Binding-site contacts:
Ligand atom O2 contacts residue ARG12 of chain 47.D at 3.6 Å.
Ligand atom O5' contacts residue TYR111 of chain 47.D at 4.4 Å.
Ligand atom OP1 contacts residue SER73 of chain 46.C at 3.2 Å (h-bond).
Ligand atom C5' contacts residue LYS131 of chain 46.C at 4.2 Å.
Ligand atom P contacts residue TRP75 of chain 46.C at 4.3 Å.
Ligand atom C2 contacts residue ARG12 of chain 47.D at 4.5 Å.
Ligand atom C1' contacts residue ARG12 of chain 47.D at 3.9 Å.
Ligand atom O2' contacts residue ASP11 of chain 47.D at 3.5 Å.
Ligand atom O4' contacts residue ARG12 of chain 47.D at 4.0 Å.
Ligand atom C4' contacts residue TRP75 of chain 46.C at 4.5 Å (hydrophobic).
Ligand atom O2' contacts residue VAL14 of chain 47.D at 4.3 Å.
Ligand atom OP1 contacts residue THR176 of chain 46.C at 3.4 Å (h-bond).
Ligand atom O2' contacts residue THR13 of chain 47.D at 3.8 Å.
Ligand atom P contacts residue TYR111 of chain 47.D at 4.5 Å.
Ligand atom OP2 contacts residue SER73 of chain 46.C at 4.0 Å.
Ligand atom OP1 contacts residue TRP75 of chain 46.C at 3.9 Å.
Ligand atom O5' contacts residue LYS131 of chain 46.C at 3.3 Å.
Ligand atom C4' contacts residue ARG12 of chain 47.D at 3.6 Å.
Ligand atom OP1 contacts residue TYR111 of chain 47.D at 3.6 Å (h-bond).
Ligand atom C5' contacts residue ARG12 of chain 47.D at 4.3 Å.
Ligand atom O5' contacts residue ARG12 of chain 47.D at 4.1 Å.
Ligand atom OP1 contacts residue VAL14 of chain 47.D at 3.4 Å.
Ligand atom P contacts residue SER73 of chain 46.C at 4.1 Å.
Ligand atom O3' contacts residue THR13 of chain 47.D at 4.4 Å.
Ligand atom O2' contacts residue TYR111 of chain 47.D at 4.3 Å.
Ligand atom O3' contacts residue TRP75 of chain 46.C at 3.6 Å.
Ligand atom O2' contacts residue ARG12 of chain 47.D at 3.6 Å.

Sequence of chain 47.D:
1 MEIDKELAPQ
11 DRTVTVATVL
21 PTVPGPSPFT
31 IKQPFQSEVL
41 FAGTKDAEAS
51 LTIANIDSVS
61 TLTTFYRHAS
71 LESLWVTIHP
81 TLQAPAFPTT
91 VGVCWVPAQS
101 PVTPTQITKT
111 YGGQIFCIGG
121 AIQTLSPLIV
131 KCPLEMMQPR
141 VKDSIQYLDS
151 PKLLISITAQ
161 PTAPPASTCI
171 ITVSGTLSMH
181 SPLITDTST

The protein below binds the small molecule below.
Small molecule (SMILES): Nc1ccn([C@@H]2O[C@H](CO[P](=O)(O)O[C@H]3[C@@H](O)[C@H](n4ccc(N)nc4=O)O[C@@H]3CO[P](=O)(O)O[C@H]3[C@@H](O)[C@H](n4ccc(N)nc4=O)O[C@@H]3CO)[C@@H](O)[C@H]2O)c(=O)n1

Sequence of chain 46.C:
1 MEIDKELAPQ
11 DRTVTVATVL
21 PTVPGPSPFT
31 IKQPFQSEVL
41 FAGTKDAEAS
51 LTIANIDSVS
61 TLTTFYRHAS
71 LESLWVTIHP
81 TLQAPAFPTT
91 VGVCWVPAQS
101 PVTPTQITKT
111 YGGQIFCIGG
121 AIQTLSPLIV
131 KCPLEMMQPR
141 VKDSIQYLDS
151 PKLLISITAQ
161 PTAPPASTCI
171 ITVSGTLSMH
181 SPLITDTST